Binding-site contacts:
Ligand atom O6 contacts residue LYS24 of chain 1.B at 3.5 Å.
Ligand atom O4 contacts residue SER60 of chain 1.B at 4.5 Å.
Ligand atom O2 contacts residue SER60 of chain 1.B at 3.6 Å.
Ligand atom C5 contacts residue SER60 of chain 1.B at 3.0 Å.
Ligand atom C5 contacts residue SER59 of chain 1.B at 3.3 Å.
Ligand atom O4 contacts residue SER59 of chain 1.B at 2.8 Å.
Ligand atom C1 contacts residue SER60 of chain 1.B at 1.4 Å.
Ligand atom C3 contacts residue SER60 of chain 1.B at 3.2 Å.
Ligand atom C6 contacts residue SER59 of chain 1.B at 3.7 Å.
Ligand atom C6 contacts residue SER60 of chain 1.B at 3.6 Å.
Ligand atom O6 contacts residue SER59 of chain 1.B at 4.5 Å.
Ligand atom C6 contacts residue LYS24 of chain 1.B at 3.9 Å.
Ligand atom C4 contacts residue SER59 of chain 1.B at 3.5 Å.
Ligand atom C2 contacts residue SER61 of chain 1.B at 4.2 Å.
Ligand atom O3 contacts residue SER61 of chain 1.B at 4.3 Å.
Ligand atom C3 contacts residue SER61 of chain 1.B at 3.8 Å.
Ligand atom C2 contacts residue SER60 of chain 1.B at 2.5 Å.
Ligand atom O3 contacts residue THR88 of chain 1.B at 4.4 Å.
Ligand atom O4 contacts residue THR88 of chain 1.B at 4.2 Å.
Ligand atom C4 contacts residue SER60 of chain 1.B at 3.7 Å.
Ligand atom O4 contacts residue LYS24 of chain 1.B at 4.3 Å.
Ligand atom C1 contacts residue SER61 of chain 1.B at 4.1 Å.
Ligand atom O4 contacts residue GLY23 of chain 1.B at 3.4 Å (h-bond).
Ligand atom C3 contacts residue SER59 of chain 1.B at 3.9 Å.
Ligand atom O5 contacts residue SER60 of chain 1.B at 2.3 Å (h-bond).

Sequence of chain 1.B:
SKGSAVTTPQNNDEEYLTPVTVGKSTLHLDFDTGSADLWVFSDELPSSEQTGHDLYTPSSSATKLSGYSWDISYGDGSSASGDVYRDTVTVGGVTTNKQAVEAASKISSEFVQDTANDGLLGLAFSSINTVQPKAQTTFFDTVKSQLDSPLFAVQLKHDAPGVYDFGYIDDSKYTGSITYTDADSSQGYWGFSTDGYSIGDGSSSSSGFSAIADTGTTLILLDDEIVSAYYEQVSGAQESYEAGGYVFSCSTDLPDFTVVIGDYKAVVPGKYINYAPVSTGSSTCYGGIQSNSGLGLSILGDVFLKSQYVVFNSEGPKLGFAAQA

The protein below binds the small molecule below.
Small molecule (SMILES): OC[C@H]1O[C@H](O)[C@@H](O)[C@@H](O)[C@@H]1O